Sequence of chain 1.A:
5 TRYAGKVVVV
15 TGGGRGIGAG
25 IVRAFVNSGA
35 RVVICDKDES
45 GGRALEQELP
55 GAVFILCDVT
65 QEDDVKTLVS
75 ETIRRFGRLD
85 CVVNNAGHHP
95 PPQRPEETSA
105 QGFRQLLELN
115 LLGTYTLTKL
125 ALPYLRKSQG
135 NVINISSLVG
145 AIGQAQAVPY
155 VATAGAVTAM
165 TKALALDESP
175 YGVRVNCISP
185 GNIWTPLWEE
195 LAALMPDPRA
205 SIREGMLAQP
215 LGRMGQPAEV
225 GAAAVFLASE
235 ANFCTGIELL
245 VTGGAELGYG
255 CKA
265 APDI

A small-molecule ligand and the protein it binds are described below.
Small molecule (SMILES): OC[C@H]1O[C@@H](O)[C@H](O)[C@@H](O)[C@@H]1O

Binding-site contacts:
Ligand atom C6 contacts residue PRO190 of chain 1.A at 3.9 Å (hydrophobic).
Ligand atom C1 contacts residue THR189 of chain 1.A at 4.0 Å.
Ligand atom C5 contacts residue THR189 of chain 1.A at 4.0 Å.
Ligand atom O5 contacts residue THR189 of chain 1.A at 3.4 Å.
Ligand atom C1 contacts residue PRO221 of chain 1.A at 4.2 Å (hydrophobic).
Ligand atom C6 contacts residue GLU193 of chain 1.A at 3.5 Å.
Ligand atom O1 contacts residue PRO190 of chain 1.A at 3.5 Å.
Ligand atom O1 contacts residue TRP188 of chain 1.A at 4.2 Å.
Ligand atom O6 contacts residue GLU193 of chain 1.A at 2.9 Å (salt-bridge).
Ligand atom O1 contacts residue THR189 of chain 1.A at 4.0 Å.
Ligand atom C5 contacts residue TRP188 of chain 1.A at 3.7 Å (hydrophobic).
Ligand atom O1 contacts residue GLY20 of chain 1.A at 3.5 Å.
Ligand atom C5 contacts residue PRO190 of chain 1.A at 4.4 Å (hydrophobic).
Ligand atom C1 contacts residue TRP188 of chain 1.A at 3.6 Å (hydrophobic).
Ligand atom C6 contacts residue THR189 of chain 1.A at 3.5 Å.
Ligand atom O5 contacts residue PRO190 of chain 1.A at 3.3 Å.
Ligand atom C4 contacts residue TRP188 of chain 1.A at 4.3 Å (hydrophobic).
Ligand atom C1 contacts residue PRO190 of chain 1.A at 4.0 Å (hydrophobic).
Ligand atom O6 contacts residue THR189 of chain 1.A at 3.6 Å.
Ligand atom O6 contacts residue PRO190 of chain 1.A at 3.5 Å (h-bond).
Ligand atom O1 contacts residue PRO221 of chain 1.A at 3.7 Å.
Ligand atom C6 contacts residue TRP188 of chain 1.A at 3.4 Å (hydrophobic).
Ligand atom O5 contacts residue TRP188 of chain 1.A at 3.7 Å.
Ligand atom O4 contacts residue TRP188 of chain 1.A at 3.5 Å (h-bond).